Binding-site contacts:
Ligand atom N2 contacts residue PHE117 of chain 1.E at 3.5 Å.
Ligand atom C2 contacts residue ASN119 of chain 1.E at 2.6 Å.
Ligand atom C7 contacts residue ASN119 of chain 1.E at 3.1 Å.
Ligand atom O7 contacts residue ASP122 of chain 1.E at 4.5 Å.
Ligand atom O7 contacts residue ASN119 of chain 1.E at 3.1 Å.
Ligand atom C7 contacts residue PHE117 of chain 1.E at 4.3 Å (hydrophobic).
Ligand atom C4 contacts residue ASN119 of chain 1.E at 4.4 Å.
Ligand atom C3 contacts residue ASN119 of chain 1.E at 3.9 Å.
Ligand atom C8 contacts residue ASN119 of chain 1.E at 3.5 Å.
Ligand atom C8 contacts residue ASP156 of chain 1.E at 3.4 Å.
Ligand atom C8 contacts residue PHE117 of chain 1.E at 4.5 Å (hydrophobic).
Ligand atom C8 contacts residue HIS115 of chain 1.E at 4.0 Å.
Ligand atom C3 contacts residue PHE117 of chain 1.E at 4.2 Å (hydrophobic).
Ligand atom O5 contacts residue ASN119 of chain 1.E at 2.4 Å (h-bond).
Ligand atom C2 contacts residue PHE117 of chain 1.E at 4.1 Å (hydrophobic).
Ligand atom N2 contacts residue ASN119 of chain 1.E at 3.1 Å (h-bond).
Ligand atom C8 contacts residue CYS155 of chain 1.E at 3.8 Å (hydrophobic).
Ligand atom C1 contacts residue PHE117 of chain 1.E at 3.8 Å (hydrophobic).
Ligand atom C5 contacts residue ASN119 of chain 1.E at 3.8 Å.
Ligand atom C1 contacts residue ASN119 of chain 1.E at 1.5 Å.

This protein binds this small molecule.
Small molecule (SMILES): CC(=O)N[C@H]1[C@H](O[C@H]2[C@H](O)[C@@H](NC(C)=O)CO[C@@H]2CO)O[C@H](CO)[C@@H](O)[C@@H]1O

Sequence of chain 1.E:
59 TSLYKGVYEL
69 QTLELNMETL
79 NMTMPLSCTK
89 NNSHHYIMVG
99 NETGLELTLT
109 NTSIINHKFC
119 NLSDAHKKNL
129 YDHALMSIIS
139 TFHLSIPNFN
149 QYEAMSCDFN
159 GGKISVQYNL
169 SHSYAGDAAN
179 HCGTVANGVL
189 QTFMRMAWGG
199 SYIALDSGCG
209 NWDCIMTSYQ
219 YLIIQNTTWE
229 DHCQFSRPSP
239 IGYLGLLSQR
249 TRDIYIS